Binding-site contacts:
Ligand atom C1 contacts residue ASN270 of chain 1.I at 1.5 Å.
Ligand atom C7 contacts residue ASN270 of chain 1.I at 3.1 Å.
Ligand atom O5 contacts residue ASN270 of chain 1.I at 2.4 Å (h-bond).
Ligand atom C8 contacts residue ASN270 of chain 1.I at 3.5 Å.
Ligand atom O7 contacts residue ILE291 of chain 1.I at 3.3 Å.
Ligand atom O7 contacts residue ASN270 of chain 1.I at 3.5 Å (h-bond).
Ligand atom C2 contacts residue ASN270 of chain 1.I at 2.4 Å.
Ligand atom C3 contacts residue ASN270 of chain 1.I at 3.7 Å.
Ligand atom C5 contacts residue ASN270 of chain 1.I at 3.7 Å.
Ligand atom N2 contacts residue ASN270 of chain 1.I at 2.7 Å (h-bond).
Ligand atom C8 contacts residue ASN269 of chain 1.I at 3.9 Å.
Ligand atom C8 contacts residue ILE291 of chain 1.I at 4.5 Å (hydrophobic).
Ligand atom C7 contacts residue ILE291 of chain 1.I at 4.2 Å (hydrophobic).
Ligand atom O6 contacts residue GLN407 of chain 1.I at 4.1 Å.
Ligand atom C4 contacts residue ASN270 of chain 1.I at 4.2 Å.

Sequence of chain 1.I:
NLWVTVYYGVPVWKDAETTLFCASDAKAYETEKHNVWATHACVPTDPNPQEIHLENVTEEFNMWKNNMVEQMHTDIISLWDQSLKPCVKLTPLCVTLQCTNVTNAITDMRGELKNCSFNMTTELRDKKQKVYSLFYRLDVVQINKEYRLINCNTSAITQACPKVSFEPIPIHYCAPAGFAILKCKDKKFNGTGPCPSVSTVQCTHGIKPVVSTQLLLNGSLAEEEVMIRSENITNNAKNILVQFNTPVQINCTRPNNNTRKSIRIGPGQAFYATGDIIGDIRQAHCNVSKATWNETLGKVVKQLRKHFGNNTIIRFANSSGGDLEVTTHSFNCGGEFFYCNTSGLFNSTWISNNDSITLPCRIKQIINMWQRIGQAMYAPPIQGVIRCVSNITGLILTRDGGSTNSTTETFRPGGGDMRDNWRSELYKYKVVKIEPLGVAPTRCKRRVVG

A small-molecule ligand and the protein it binds are described below.
Small molecule (SMILES): CC(=O)N[C@H]1[C@H](O[C@H]2[C@H](O)[C@@H](NC(C)=O)CO[C@@H]2CO)O[C@H](CO)[C@@H](O)[C@@H]1O